Binding-site contacts:
Ligand atom C5 contacts residue ASN384 of chain 1.D at 3.6 Å.
Ligand atom O5 contacts residue ALA387 of chain 1.D at 4.2 Å.
Ligand atom N2 contacts residue ASN384 of chain 1.D at 2.9 Å (h-bond).
Ligand atom O7 contacts residue ASN384 of chain 1.D at 4.0 Å.
Ligand atom C4 contacts residue ASN384 of chain 1.D at 4.2 Å.
Ligand atom C1 contacts residue ASN384 of chain 1.D at 1.4 Å.
Ligand atom C2 contacts residue ASN384 of chain 1.D at 2.5 Å.
Ligand atom O5 contacts residue ASN384 of chain 1.D at 2.4 Å (h-bond).
Ligand atom C7 contacts residue ASN384 of chain 1.D at 3.6 Å.
Ligand atom C3 contacts residue ASN384 of chain 1.D at 3.8 Å.
Ligand atom C1 contacts residue ALA387 of chain 1.D at 4.5 Å (hydrophobic).
Ligand atom C8 contacts residue ASN384 of chain 1.D at 4.2 Å.

The small molecule below binds the protein below.
Small molecule (SMILES): CC(=O)N[C@@H]1[C@@H](O)[C@H](O)[C@@H](CO)O[C@H]1O

Sequence of chain 1.D:
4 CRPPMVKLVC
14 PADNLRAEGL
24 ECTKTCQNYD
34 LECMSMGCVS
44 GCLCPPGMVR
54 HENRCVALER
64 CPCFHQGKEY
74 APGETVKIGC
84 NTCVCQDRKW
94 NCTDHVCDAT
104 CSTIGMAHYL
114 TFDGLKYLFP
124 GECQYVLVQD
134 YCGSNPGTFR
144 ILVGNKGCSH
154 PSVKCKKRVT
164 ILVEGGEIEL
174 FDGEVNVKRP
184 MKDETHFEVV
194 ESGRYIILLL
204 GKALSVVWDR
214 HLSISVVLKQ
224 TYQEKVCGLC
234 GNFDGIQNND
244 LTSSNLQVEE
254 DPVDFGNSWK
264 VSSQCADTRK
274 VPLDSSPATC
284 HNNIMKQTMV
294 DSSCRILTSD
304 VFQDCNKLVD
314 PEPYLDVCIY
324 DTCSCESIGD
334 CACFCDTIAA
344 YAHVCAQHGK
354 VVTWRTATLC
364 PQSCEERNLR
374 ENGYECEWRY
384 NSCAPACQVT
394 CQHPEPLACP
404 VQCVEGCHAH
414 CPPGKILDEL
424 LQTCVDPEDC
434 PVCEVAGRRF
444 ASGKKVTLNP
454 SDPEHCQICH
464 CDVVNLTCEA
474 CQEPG